Sequence of chain 1.A:
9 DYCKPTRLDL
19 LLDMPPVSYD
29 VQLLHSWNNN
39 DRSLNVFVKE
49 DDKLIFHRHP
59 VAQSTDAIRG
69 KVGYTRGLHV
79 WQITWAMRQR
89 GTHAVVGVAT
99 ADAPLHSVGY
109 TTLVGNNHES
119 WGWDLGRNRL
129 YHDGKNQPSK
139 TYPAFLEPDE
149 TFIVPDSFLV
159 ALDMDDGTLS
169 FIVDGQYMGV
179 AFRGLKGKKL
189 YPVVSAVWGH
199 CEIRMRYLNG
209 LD

This protein binds this small molecule.
Small molecule (SMILES): CC(C)C[C@H](NC(=O)[C@H](CCC(=O)O)NC(=O)[C@@H](N)CC(N)=O)C(=O)N[C@@H](CC(N)=O)C(=O)N[C@@H](CC(N)=O)C(=O)N[C@@H](CC(N)=O)C(=O)N[C@@H](C)C(=O)N1CCC[C@H]1C=O

Binding-site contacts:
Ligand atom O contacts residue GLY197 of chain 1.A at 2.9 Å (h-bond).
Ligand atom CA contacts residue TRP196 of chain 1.A at 3.8 Å (hydrophobic).
Ligand atom OD1 contacts residue VAL195 of chain 1.A at 3.4 Å.
Ligand atom CB contacts residue TRP196 of chain 1.A at 3.5 Å (hydrophobic).
Ligand atom CA contacts residue PRO58 of chain 1.A at 3.8 Å (hydrophobic).
Ligand atom OE2 contacts residue TYR108 of chain 1.A at 2.3 Å (h-bond).
Ligand atom OD1 contacts residue THR90 of chain 1.A at 2.9 Å (h-bond).
Ligand atom CG contacts residue TRP196 of chain 1.A at 3.8 Å (hydrophobic).
Ligand atom CB contacts residue VAL59 of chain 1.A at 3.6 Å (hydrophobic).
Ligand atom ND2 contacts residue THR90 of chain 1.A at 3.0 Å (h-bond).
Ligand atom CG contacts residue VAL59 of chain 1.A at 3.1 Å (hydrophobic).
Ligand atom ND2 contacts residue VAL59 of chain 1.A at 3.2 Å (h-bond).
Ligand atom C contacts residue PRO58 of chain 1.A at 3.8 Å (hydrophobic).
Ligand atom CG contacts residue THR90 of chain 1.A at 3.6 Å.
Ligand atom CB contacts residue ALA60 of chain 1.A at 3.6 Å (hydrophobic).
Ligand atom ND2 contacts residue VAL195 of chain 1.A at 3.0 Å (h-bond).
Ligand atom OD1 contacts residue GLY89 of chain 1.A at 3.2 Å.
Ligand atom CG contacts residue VAL195 of chain 1.A at 3.4 Å (hydrophobic).
Ligand atom ND2 contacts residue TYR108 of chain 1.A at 3.0 Å (h-bond).
Ligand atom OD1 contacts residue ARG56 of chain 1.A at 2.8 Å (salt-bridge).
Ligand atom CB contacts residue VAL195 of chain 1.A at 3.3 Å (hydrophobic).
Ligand atom O contacts residue ALA60 of chain 1.A at 3.4 Å.
Ligand atom O contacts residue TRP196 of chain 1.A at 3.3 Å.
Ligand atom OD1 contacts residue PRO58 of chain 1.A at 3.2 Å.
Ligand atom CG contacts residue ARG56 of chain 1.A at 3.6 Å.
Ligand atom O contacts residue VAL195 of chain 1.A at 3.6 Å (h-bond).
Ligand atom OD1 contacts residue GLY197 of chain 1.A at 3.3 Å.
Ligand atom ND2 contacts residue GLY197 of chain 1.A at 2.9 Å (h-bond).
Ligand atom OD1 contacts residue VAL59 of chain 1.A at 3.3 Å (h-bond).
Ligand atom C contacts residue TRP196 of chain 1.A at 3.6 Å (hydrophobic).
Ligand atom ND2 contacts residue ARG56 of chain 1.A at 3.7 Å.
Ligand atom CB contacts residue PRO58 of chain 1.A at 3.6 Å (hydrophobic).
Ligand atom CD1 contacts residue THR90 of chain 1.A at 3.8 Å.
Ligand atom OE1 contacts residue TYR108 of chain 1.A at 3.3 Å (h-bond).
Ligand atom CB contacts residue PRO58 of chain 1.A at 3.7 Å (hydrophobic).
Ligand atom CA contacts residue PRO58 of chain 1.A at 3.7 Å (hydrophobic).
Ligand atom CD contacts residue TYR108 of chain 1.A at 3.2 Å (hydrophobic).
Ligand atom CG contacts residue PRO58 of chain 1.A at 3.8 Å (hydrophobic).
Ligand atom N contacts residue PRO58 of chain 1.A at 2.9 Å (h-bond).
Ligand atom ND2 contacts residue TRP196 of chain 1.A at 3.6 Å.